Sequence of chain 1.C:
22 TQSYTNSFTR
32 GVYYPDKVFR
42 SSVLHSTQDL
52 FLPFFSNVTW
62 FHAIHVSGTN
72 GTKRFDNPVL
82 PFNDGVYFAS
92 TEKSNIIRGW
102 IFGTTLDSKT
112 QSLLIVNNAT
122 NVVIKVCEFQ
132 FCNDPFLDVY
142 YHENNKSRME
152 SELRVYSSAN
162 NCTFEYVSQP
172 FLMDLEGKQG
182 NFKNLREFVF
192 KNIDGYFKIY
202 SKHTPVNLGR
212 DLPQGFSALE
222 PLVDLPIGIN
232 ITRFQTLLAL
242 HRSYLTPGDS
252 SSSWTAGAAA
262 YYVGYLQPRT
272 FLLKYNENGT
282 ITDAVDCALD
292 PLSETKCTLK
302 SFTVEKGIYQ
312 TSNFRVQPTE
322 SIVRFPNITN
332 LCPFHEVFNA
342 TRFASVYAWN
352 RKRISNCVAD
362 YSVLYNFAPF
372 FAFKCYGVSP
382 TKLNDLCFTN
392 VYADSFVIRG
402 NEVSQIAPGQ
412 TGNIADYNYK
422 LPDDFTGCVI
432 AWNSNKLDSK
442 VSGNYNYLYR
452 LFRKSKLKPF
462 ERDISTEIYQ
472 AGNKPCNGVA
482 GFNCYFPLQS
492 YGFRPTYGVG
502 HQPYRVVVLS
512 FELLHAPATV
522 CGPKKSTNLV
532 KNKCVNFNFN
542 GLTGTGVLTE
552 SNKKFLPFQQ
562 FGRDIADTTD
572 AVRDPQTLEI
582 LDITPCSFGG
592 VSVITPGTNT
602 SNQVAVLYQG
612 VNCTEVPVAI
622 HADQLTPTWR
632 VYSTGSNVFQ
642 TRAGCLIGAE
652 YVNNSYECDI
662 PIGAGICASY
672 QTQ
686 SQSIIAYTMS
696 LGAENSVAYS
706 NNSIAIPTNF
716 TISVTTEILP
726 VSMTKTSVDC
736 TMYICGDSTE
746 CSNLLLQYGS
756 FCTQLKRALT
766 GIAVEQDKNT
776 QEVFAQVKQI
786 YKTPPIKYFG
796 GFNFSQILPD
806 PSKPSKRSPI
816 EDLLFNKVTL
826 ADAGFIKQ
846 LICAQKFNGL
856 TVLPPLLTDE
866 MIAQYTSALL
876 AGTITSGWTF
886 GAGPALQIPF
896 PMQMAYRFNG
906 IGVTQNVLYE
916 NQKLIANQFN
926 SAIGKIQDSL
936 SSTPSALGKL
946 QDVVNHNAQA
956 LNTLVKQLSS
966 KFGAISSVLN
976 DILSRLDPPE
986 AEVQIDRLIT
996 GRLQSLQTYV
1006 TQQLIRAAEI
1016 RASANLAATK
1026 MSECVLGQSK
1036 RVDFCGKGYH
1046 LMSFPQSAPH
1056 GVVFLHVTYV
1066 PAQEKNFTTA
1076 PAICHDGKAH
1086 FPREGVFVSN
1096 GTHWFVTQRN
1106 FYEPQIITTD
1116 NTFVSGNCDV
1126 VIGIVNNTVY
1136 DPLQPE

Binding-site contacts:
Ligand atom N2 contacts residue ASN1131 of chain 1.C at 2.9 Å (h-bond).
Ligand atom C2 contacts residue ASN1131 of chain 1.C at 2.5 Å.
Ligand atom C8 contacts residue ILE1129 of chain 1.C at 4.2 Å (hydrophobic).
Ligand atom C4 contacts residue ASN1131 of chain 1.C at 4.2 Å.
Ligand atom O5 contacts residue ASN1131 of chain 1.C at 2.4 Å (h-bond).
Ligand atom C5 contacts residue ASN1131 of chain 1.C at 3.7 Å.
Ligand atom C1 contacts residue ASN1131 of chain 1.C at 1.4 Å.
Ligand atom O7 contacts residue ASN1131 of chain 1.C at 4.4 Å.
Ligand atom C8 contacts residue ASN1131 of chain 1.C at 4.4 Å.
Ligand atom C7 contacts residue ASN1131 of chain 1.C at 3.9 Å.
Ligand atom C3 contacts residue ASN1131 of chain 1.C at 3.8 Å.

A protein and the small-molecule ligand that binds it are described below.
Small molecule (SMILES): CC(=O)N[C@@H]1[C@@H](O)[C@H](O)[C@@H](CO)O[C@H]1O